Sequence of chain 1.A:
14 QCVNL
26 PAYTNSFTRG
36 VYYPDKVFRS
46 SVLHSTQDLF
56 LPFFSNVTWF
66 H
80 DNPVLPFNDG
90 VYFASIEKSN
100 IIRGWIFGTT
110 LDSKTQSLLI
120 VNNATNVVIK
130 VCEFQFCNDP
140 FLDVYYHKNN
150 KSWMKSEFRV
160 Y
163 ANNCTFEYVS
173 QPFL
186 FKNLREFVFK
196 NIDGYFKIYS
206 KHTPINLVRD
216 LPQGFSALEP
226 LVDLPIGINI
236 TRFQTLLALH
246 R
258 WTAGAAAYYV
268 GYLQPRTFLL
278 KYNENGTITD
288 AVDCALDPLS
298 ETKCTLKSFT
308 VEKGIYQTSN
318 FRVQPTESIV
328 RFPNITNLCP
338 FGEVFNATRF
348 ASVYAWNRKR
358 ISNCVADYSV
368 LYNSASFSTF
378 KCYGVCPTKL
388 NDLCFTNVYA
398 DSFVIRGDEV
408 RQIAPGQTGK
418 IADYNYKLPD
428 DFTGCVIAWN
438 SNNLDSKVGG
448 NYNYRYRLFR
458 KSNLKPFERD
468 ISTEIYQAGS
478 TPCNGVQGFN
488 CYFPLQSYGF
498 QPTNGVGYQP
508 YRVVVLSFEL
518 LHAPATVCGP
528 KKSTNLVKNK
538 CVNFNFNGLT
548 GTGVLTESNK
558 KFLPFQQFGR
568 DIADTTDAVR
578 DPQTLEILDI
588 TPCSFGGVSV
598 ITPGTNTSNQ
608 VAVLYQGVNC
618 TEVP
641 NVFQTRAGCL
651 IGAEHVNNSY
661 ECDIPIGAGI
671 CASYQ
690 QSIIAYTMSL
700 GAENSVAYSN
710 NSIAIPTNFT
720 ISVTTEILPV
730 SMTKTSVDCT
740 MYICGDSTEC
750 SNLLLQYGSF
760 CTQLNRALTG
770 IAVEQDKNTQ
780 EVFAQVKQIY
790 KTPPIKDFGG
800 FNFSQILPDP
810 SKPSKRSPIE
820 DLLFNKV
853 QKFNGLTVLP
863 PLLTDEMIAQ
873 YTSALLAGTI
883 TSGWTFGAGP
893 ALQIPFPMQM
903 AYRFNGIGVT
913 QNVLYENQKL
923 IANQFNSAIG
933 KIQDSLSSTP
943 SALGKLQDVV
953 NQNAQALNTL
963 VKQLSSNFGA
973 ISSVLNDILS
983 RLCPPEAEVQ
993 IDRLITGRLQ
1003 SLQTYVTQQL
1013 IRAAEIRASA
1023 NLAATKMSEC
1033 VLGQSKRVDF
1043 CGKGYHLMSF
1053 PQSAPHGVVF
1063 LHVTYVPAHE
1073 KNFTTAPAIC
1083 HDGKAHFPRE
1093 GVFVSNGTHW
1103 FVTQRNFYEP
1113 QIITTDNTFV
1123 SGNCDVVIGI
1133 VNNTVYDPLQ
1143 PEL

Binding-site contacts:
Ligand atom C8 contacts residue PHE59 of chain 1.A at 3.7 Å (hydrophobic).
Ligand atom C2 contacts residue ASN61 of chain 1.A at 2.5 Å.
Ligand atom C1 contacts residue ASN61 of chain 1.A at 1.5 Å.
Ligand atom C3 contacts residue ASN61 of chain 1.A at 3.8 Å.
Ligand atom O7 contacts residue ASN61 of chain 1.A at 3.6 Å.
Ligand atom N2 contacts residue ASN61 of chain 1.A at 2.9 Å (h-bond).
Ligand atom C5 contacts residue ASN61 of chain 1.A at 3.7 Å.
Ligand atom C7 contacts residue ASN61 of chain 1.A at 3.5 Å.
Ligand atom O5 contacts residue ASN61 of chain 1.A at 2.4 Å (h-bond).
Ligand atom C4 contacts residue ASN61 of chain 1.A at 4.3 Å.

This protein binds this small molecule.
Small molecule (SMILES): CC(=O)N[C@@H]1[C@@H](O)[C@H](O)[C@@H](CO)O[C@H]1O